Sequence of chain 1.A:
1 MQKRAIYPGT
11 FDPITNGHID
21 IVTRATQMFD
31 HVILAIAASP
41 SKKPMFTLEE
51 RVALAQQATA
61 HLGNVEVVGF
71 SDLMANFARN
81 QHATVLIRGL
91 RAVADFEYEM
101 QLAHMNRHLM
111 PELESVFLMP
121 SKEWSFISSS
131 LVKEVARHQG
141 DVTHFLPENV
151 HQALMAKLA

This protein binds this small molecule.
Small molecule (SMILES): CC1=Nc2nc(N[C@H](CC#N)c3cccc(Cl)c3)nn2C(=O)C1

Sequence of chain 6.A:
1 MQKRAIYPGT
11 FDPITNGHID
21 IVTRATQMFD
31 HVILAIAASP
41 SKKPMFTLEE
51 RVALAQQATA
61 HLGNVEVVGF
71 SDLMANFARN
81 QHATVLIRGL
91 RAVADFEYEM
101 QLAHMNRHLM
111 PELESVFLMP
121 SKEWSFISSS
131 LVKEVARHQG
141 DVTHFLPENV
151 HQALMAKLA

Binding-site contacts:
Ligand atom C21 contacts residue ALA37 of chain 1.A at 3.7 Å (hydrophobic).
Ligand atom C18 contacts residue ALA37 of chain 1.A at 3.5 Å (hydrophobic).
Ligand atom C19 contacts residue ALA37 of chain 1.A at 3.5 Å (hydrophobic).
Ligand atom C15 contacts residue PHE70 of chain 1.A at 3.8 Å (hydrophobic).
Ligand atom C14 contacts residue ASP72 of chain 1.A at 3.2 Å.
Ligand atom N9 contacts residue LEU73 of chain 1.A at 3.6 Å.
Ligand atom N23 contacts residue SER39 of chain 1.A at 2.8 Å (h-bond).
Ligand atom C1 contacts residue LEU102 of chain 1.A at 3.7 Å (hydrophobic).
Ligand atom C10 contacts residue LEU102 of chain 1.A at 3.7 Å (hydrophobic).
Ligand atom N7 contacts residue HIS138 of chain 6.A at 3.8 Å.
Ligand atom C14 contacts residue PHE70 of chain 1.A at 3.8 Å (hydrophobic).
Ligand atom C14 contacts residue HIS138 of chain 6.A at 3.8 Å.
Ligand atom N6 contacts residue MET74 of chain 1.A at 3.8 Å.
Ligand atom C14 contacts residue SER71 of chain 1.A at 3.5 Å.
Ligand atom O11 contacts residue GLU134 of chain 6.A at 3.6 Å.
Ligand atom C20 contacts residue SER39 of chain 1.A at 3.9 Å.
Ligand atom N4 contacts residue MET74 of chain 1.A at 3.8 Å.
Ligand atom C8 contacts residue HIS138 of chain 6.A at 3.9 Å.
Ligand atom C13 contacts residue HIS138 of chain 6.A at 3.6 Å.
Ligand atom C15 contacts residue ALA37 of chain 1.A at 3.8 Å (hydrophobic).
Ligand atom C17 contacts residue ALA37 of chain 1.A at 3.6 Å (hydrophobic).
Ligand atom C15 contacts residue SER39 of chain 1.A at 3.8 Å.
Ligand atom C5 contacts residue MET74 of chain 1.A at 3.5 Å (hydrophobic).
Ligand atom C19 contacts residue THR10 of chain 1.A at 3.7 Å.
Ligand atom C2 contacts residue LEU102 of chain 1.A at 3.7 Å (hydrophobic).
Ligand atom CL contacts residue GLY9 of chain 1.A at 3.5 Å.
Ligand atom C16 contacts residue ALA37 of chain 1.A at 3.7 Å (hydrophobic).
Ligand atom N12 contacts residue ASP72 of chain 1.A at 3.0 Å (salt-bridge).
Ligand atom C13 contacts residue ASP72 of chain 1.A at 3.8 Å.
Ligand atom C10 contacts residue VAL135 of chain 6.A at 3.7 Å (hydrophobic).
Ligand atom C20 contacts residue ALA37 of chain 1.A at 3.7 Å (hydrophobic).
Ligand atom CL contacts residue MET74 of chain 1.A at 3.8 Å.
Ligand atom C17 contacts residue PHE70 of chain 1.A at 3.7 Å (hydrophobic).
Ligand atom C10 contacts residue MET105 of chain 1.A at 3.5 Å (hydrophobic).
Ligand atom C8 contacts residue MET74 of chain 1.A at 3.8 Å (hydrophobic).
Ligand atom C10 contacts residue ASN106 of chain 1.A at 3.7 Å.
Ligand atom N6 contacts residue LEU73 of chain 1.A at 3.7 Å.
Ligand atom N23 contacts residue ALA38 of chain 1.A at 3.4 Å (h-bond).
Ligand atom N9 contacts residue MET74 of chain 1.A at 2.9 Å (h-bond).
Ligand atom C15 contacts residue SER71 of chain 1.A at 3.8 Å.